Sequence of chain 1.A:
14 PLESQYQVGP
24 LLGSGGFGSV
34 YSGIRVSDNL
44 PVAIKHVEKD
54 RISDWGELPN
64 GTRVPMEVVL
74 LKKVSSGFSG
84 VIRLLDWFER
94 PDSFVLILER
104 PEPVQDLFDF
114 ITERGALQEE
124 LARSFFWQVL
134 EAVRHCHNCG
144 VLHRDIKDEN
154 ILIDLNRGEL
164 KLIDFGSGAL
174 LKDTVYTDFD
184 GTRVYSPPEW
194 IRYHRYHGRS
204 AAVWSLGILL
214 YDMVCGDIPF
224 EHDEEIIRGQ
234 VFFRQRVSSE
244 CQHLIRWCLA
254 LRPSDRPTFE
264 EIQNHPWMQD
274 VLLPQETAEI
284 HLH

Binding-site contacts:
Ligand atom N1 contacts residue ARG103 of chain 1.A at 3.8 Å.
Ligand atom C7 contacts residue GLU102 of chain 1.A at 4.0 Å.
Ligand atom C2 contacts residue LEU155 of chain 1.A at 3.8 Å (hydrophobic).
Ligand atom C7 contacts residue ARG103 of chain 1.A at 3.8 Å.
Ligand atom C1 contacts residue GLU102 of chain 1.A at 3.6 Å.
Ligand atom N1 contacts residue ALA46 of chain 1.A at 3.5 Å.
Ligand atom C8 contacts residue LEU155 of chain 1.A at 3.7 Å (hydrophobic).
Ligand atom C6 contacts residue LEU101 of chain 1.A at 3.9 Å (hydrophobic).
Ligand atom C5 contacts residue LEU101 of chain 1.A at 3.9 Å (hydrophobic).
Ligand atom N1 contacts residue GLU102 of chain 1.A at 2.9 Å (salt-bridge).
Ligand atom C1 contacts residue ALA46 of chain 1.A at 3.5 Å (hydrophobic).
Ligand atom C19 contacts residue PHE30 of chain 1.A at 3.7 Å (hydrophobic).
Ligand atom C19 contacts residue GLY26 of chain 1.A at 3.5 Å.
Ligand atom C20 contacts residue LEU25 of chain 1.A at 4.0 Å (hydrophobic).
Ligand atom C4 contacts residue ILE166 of chain 1.A at 3.9 Å (hydrophobic).
Ligand atom N3 contacts residue ASP167 of chain 1.A at 3.9 Å.
Ligand atom S1 contacts residue ILE166 of chain 1.A at 3.6 Å.
Ligand atom C12 contacts residue LEU25 of chain 1.A at 4.0 Å (hydrophobic).
Ligand atom C6 contacts residue ALA46 of chain 1.A at 3.7 Å (hydrophobic).
Ligand atom N1 contacts residue LEU155 of chain 1.A at 3.8 Å.
Ligand atom N2 contacts residue ASP167 of chain 1.A at 3.7 Å.
Ligand atom C13 contacts residue VAL107 of chain 1.A at 3.4 Å (hydrophobic).
Ligand atom C9 contacts residue LEU25 of chain 1.A at 3.9 Å (hydrophobic).
Ligand atom C19 contacts residue LEU25 of chain 1.A at 4.0 Å (hydrophobic).
Ligand atom C18 contacts residue PHE30 of chain 1.A at 3.2 Å (hydrophobic).
Ligand atom C10 contacts residue ILE166 of chain 1.A at 3.8 Å (hydrophobic).
Ligand atom C7 contacts residue ALA46 of chain 1.A at 4.0 Å (hydrophobic).
Ligand atom N2 contacts residue LYS48 of chain 1.A at 3.3 Å (salt-bridge).
Ligand atom N5 contacts residue LEU155 of chain 1.A at 4.0 Å.
Ligand atom N4 contacts residue PHE30 of chain 1.A at 2.9 Å.
Ligand atom C11 contacts residue PHE30 of chain 1.A at 3.9 Å (hydrophobic).
Ligand atom C7 contacts residue LEU155 of chain 1.A at 3.7 Å (hydrophobic).
Ligand atom C1 contacts residue LEU155 of chain 1.A at 3.9 Å (hydrophobic).
Ligand atom C12 contacts residue VAL107 of chain 1.A at 3.4 Å (hydrophobic).
Ligand atom C3 contacts residue ILE166 of chain 1.A at 4.0 Å (hydrophobic).
Ligand atom C11 contacts residue ASP167 of chain 1.A at 3.9 Å.
Ligand atom C6 contacts residue GLU102 of chain 1.A at 3.8 Å.
Ligand atom N3 contacts residue LYS48 of chain 1.A at 4.0 Å.
Ligand atom N4 contacts residue ASP167 of chain 1.A at 3.4 Å (salt-bridge).
Ligand atom C6 contacts residue ILE85 of chain 1.A at 3.9 Å (hydrophobic).

This small molecule binds to this protein.
Small molecule (SMILES): Nc1nnc(-c2ccc3[nH]cc(-c4cccc(NC5CCCC5)n4)c3c2)s1